Sequence of chain 1.A:
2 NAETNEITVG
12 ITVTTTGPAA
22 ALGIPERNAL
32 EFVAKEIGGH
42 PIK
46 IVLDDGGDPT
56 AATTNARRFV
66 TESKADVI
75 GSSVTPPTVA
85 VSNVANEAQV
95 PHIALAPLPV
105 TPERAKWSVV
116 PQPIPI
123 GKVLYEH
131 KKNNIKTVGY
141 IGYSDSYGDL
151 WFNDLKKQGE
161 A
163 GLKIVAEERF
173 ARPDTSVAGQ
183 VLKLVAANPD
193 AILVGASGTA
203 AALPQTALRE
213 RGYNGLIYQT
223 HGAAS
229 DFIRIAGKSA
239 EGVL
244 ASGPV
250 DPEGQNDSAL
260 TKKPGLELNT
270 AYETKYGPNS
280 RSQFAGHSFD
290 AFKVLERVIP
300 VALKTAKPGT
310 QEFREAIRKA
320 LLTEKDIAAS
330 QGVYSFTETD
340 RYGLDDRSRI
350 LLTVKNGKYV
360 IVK

Binding-site contacts:
Ligand atom O3' contacts residue HIS286 of chain 1.A at 3.0 Å.
Ligand atom O1 contacts residue SER199 of chain 1.A at 2.6 Å (h-bond).
Ligand atom C1' contacts residue PRO101 of chain 1.A at 3.6 Å (hydrophobic).
Ligand atom O1 contacts residue VAL78 of chain 1.A at 3.5 Å.
Ligand atom C4' contacts residue ENO1 of chain 1.B at 0.6 Å.
Ligand atom C6' contacts residue PRO101 of chain 1.A at 3.6 Å (hydrophobic).
Ligand atom O4' contacts residue ENO1 of chain 1.B at 0.7 Å (h-bond).
Ligand atom C5' contacts residue ENO1 of chain 1.B at 0.5 Å.
Ligand atom C3' contacts residue ENO1 of chain 1.B at 0.4 Å.
Ligand atom C1 contacts residue ARG174 of chain 1.A at 3.4 Å.
Ligand atom O4' contacts residue GLN282 of chain 1.A at 3.0 Å (h-bond).
Ligand atom O1 contacts residue TYR143 of chain 1.A at 3.5 Å.
Ligand atom O2 contacts residue THR79 of chain 1.A at 2.9 Å (h-bond).
Ligand atom O3' contacts residue LEU99 of chain 1.A at 3.4 Å (h-bond).
Ligand atom C2' contacts residue ENO1 of chain 1.B at 0.4 Å.
Ligand atom C6' contacts residue TYR147 of chain 1.A at 3.4 Å (hydrophobic).
Ligand atom C1 contacts residue ENO1 of chain 1.B at 0.3 Å.
Ligand atom C2' contacts residue LEU23 of chain 1.A at 3.5 Å (hydrophobic).
Ligand atom O2 contacts residue VAL78 of chain 1.A at 3.7 Å.
Ligand atom C2 contacts residue TYR147 of chain 1.A at 3.4 Å (hydrophobic).
Ligand atom C5' contacts residue HIS223 of chain 1.A at 3.7 Å.
Ligand atom O3' contacts residue PHE283 of chain 1.A at 3.5 Å.
Ligand atom O1 contacts residue ENO1 of chain 1.B at 0.3 Å (h-bond).
Ligand atom O2 contacts residue ENO1 of chain 1.B at 0.1 Å (h-bond).
Ligand atom C6' contacts residue ENO1 of chain 1.B at 0.4 Å.
Ligand atom C1 contacts residue SER199 of chain 1.A at 3.7 Å.
Ligand atom O3' contacts residue ENO1 of chain 1.B at 1.0 Å.
Ligand atom C2 contacts residue ENO1 of chain 1.B at 0.7 Å.
Ligand atom C5' contacts residue GLY224 of chain 1.A at 3.4 Å.
Ligand atom C5' contacts residue PRO101 of chain 1.A at 3.6 Å (hydrophobic).
Ligand atom C1 contacts residue TYR147 of chain 1.A at 3.5 Å (hydrophobic).
Ligand atom C1' contacts residue ENO1 of chain 1.B at 0.3 Å.
Ligand atom O4' contacts residue HIS223 of chain 1.A at 3.3 Å.
Ligand atom C3 contacts residue ENO1 of chain 1.B at 0.3 Å.
Ligand atom O2 contacts residue ARG174 of chain 1.A at 2.7 Å (salt-bridge).
Ligand atom O1 contacts residue ARG174 of chain 1.A at 2.9 Å (salt-bridge).
Ligand atom O4' contacts residue HIS286 of chain 1.A at 3.0 Å (h-bond).
Ligand atom C6' contacts residue GLY224 of chain 1.A at 3.4 Å.
Ligand atom O2 contacts residue TYR147 of chain 1.A at 3.3 Å.
Ligand atom O4' contacts residue PRO116 of chain 1.A at 3.5 Å.

A protein and the small-molecule ligand that binds it are described below.
Small molecule (SMILES): O=C(O)/C=C/c1ccc(O)c(O)c1